Binding-site contacts:
Ligand atom C3 contacts residue HEM1 of chain 1.G at 3.9 Å.
Ligand atom C7 contacts residue HEM1 of chain 1.G at 3.1 Å.
Ligand atom C4 contacts residue HEM1 of chain 1.G at 3.6 Å.
Ligand atom C9 contacts residue HEM1 of chain 1.G at 3.8 Å.
Ligand atom C5 contacts residue HEM1 of chain 1.G at 3.8 Å.
Ligand atom O12 contacts residue PRO280 of chain 1.B at 3.4 Å (h-bond).
Ligand atom N1 contacts residue TYR303 of chain 1.B at 3.6 Å.
Ligand atom C9 contacts residue GLU307 of chain 1.B at 4.3 Å.
Ligand atom N10 contacts residue HEM1 of chain 1.G at 3.5 Å (h-bond).
Ligand atom N10 contacts residue VAL282 of chain 1.B at 4.1 Å.
Ligand atom C8 contacts residue TRP302 of chain 1.B at 3.6 Å (hydrophobic).
Ligand atom N1 contacts residue TRP302 of chain 1.B at 2.8 Å (h-bond).
Ligand atom O12 contacts residue PHE299 of chain 1.B at 4.0 Å.
Ligand atom C7 contacts residue PRO280 of chain 1.B at 4.0 Å (hydrophobic).
Ligand atom N1 contacts residue PRO280 of chain 1.B at 4.2 Å.
Ligand atom C8 contacts residue HEM1 of chain 1.G at 3.3 Å.
Ligand atom O12 contacts residue GLY301 of chain 1.B at 3.1 Å (h-bond).
Ligand atom C8 contacts residue PRO280 of chain 1.B at 3.9 Å (hydrophobic).
Ligand atom N10 contacts residue GLY301 of chain 1.B at 4.3 Å.
Ligand atom C3 contacts residue TYR303 of chain 1.B at 4.1 Å (hydrophobic).
Ligand atom N1 contacts residue HEM1 of chain 1.G at 3.4 Å.
Ligand atom C7 contacts residue TRP302 of chain 1.B at 4.0 Å (hydrophobic).
Ligand atom C3 contacts residue GLU307 of chain 1.B at 3.1 Å.
Ligand atom N2 contacts residue TYR303 of chain 1.B at 3.5 Å.
Ligand atom N2 contacts residue TRP302 of chain 1.B at 3.7 Å.
Ligand atom C3 contacts residue MET304 of chain 1.B at 4.3 Å (hydrophobic).
Ligand atom O12 contacts residue HEM1 of chain 1.G at 3.8 Å.
Ligand atom O11 contacts residue HEM1 of chain 1.G at 2.9 Å (h-bond).
Ligand atom O11 contacts residue PHE299 of chain 1.B at 3.4 Å.
Ligand atom N10 contacts residue PRO280 of chain 1.B at 4.3 Å.
Ligand atom O11 contacts residue VAL282 of chain 1.B at 3.8 Å.
Ligand atom O12 contacts residue ASN300 of chain 1.B at 3.3 Å.
Ligand atom N2 contacts residue HEM1 of chain 1.G at 4.1 Å.
Ligand atom N2 contacts residue GLU307 of chain 1.B at 3.5 Å.
Ligand atom C9 contacts residue PRO280 of chain 1.B at 4.1 Å (hydrophobic).
Ligand atom N1 contacts residue MET304 of chain 1.B at 3.8 Å.
Ligand atom N2 contacts residue MET304 of chain 1.B at 3.1 Å (h-bond).
Ligand atom C6 contacts residue HEM1 of chain 1.G at 3.5 Å.
Ligand atom N10 contacts residue PHE299 of chain 1.B at 4.3 Å.
Ligand atom C5 contacts residue VAL282 of chain 1.B at 3.9 Å (hydrophobic).

Sequence of chain 1.B:
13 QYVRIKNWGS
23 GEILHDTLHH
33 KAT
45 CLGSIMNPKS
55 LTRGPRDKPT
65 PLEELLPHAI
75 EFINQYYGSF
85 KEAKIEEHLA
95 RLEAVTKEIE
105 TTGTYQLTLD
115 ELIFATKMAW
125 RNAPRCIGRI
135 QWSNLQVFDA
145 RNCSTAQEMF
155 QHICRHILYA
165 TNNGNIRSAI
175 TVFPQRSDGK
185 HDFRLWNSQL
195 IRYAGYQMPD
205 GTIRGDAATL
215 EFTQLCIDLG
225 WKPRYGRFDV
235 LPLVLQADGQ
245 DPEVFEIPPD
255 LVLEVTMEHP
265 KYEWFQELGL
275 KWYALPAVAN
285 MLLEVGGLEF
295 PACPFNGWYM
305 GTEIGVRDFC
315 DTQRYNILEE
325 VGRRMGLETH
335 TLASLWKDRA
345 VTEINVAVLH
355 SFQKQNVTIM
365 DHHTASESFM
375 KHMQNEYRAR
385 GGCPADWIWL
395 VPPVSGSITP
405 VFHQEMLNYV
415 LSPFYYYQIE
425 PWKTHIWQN

The protein below binds the small molecule below.
Small molecule (SMILES): O=[N+]([O-])c1ccc2cn[nH]c2c1